Binding-site contacts:
Ligand atom CAJ contacts residue HIS236 of chain 1.C at 3.1 Å.
Ligand atom OAL contacts residue HIS236 of chain 1.C at 2.9 Å (h-bond).
Ligand atom OAD contacts residue ASP149 of chain 1.C at 2.9 Å (salt-bridge).
Ligand atom CAB contacts residue PHE45 of chain 1.C at 3.5 Å (hydrophobic).
Ligand atom OAK contacts residue THR155 of chain 1.C at 3.6 Å.
Ligand atom CAB contacts residue THR155 of chain 1.C at 3.4 Å.
Ligand atom CAE contacts residue PHE45 of chain 1.C at 3.8 Å (hydrophobic).
Ligand atom CAM contacts residue GLN118 of chain 1.C at 3.6 Å.
Ligand atom CAM contacts residue ALA117 of chain 1.C at 3.3 Å (hydrophobic).
Ligand atom CAG contacts residue GLN156 of chain 1.C at 3.0 Å.
Ligand atom CAN contacts residue GLN156 of chain 1.C at 3.1 Å.
Ligand atom CAP contacts residue GLN156 of chain 1.C at 4.0 Å.
Ligand atom CAI contacts residue LEU146 of chain 1.C at 4.0 Å (hydrophobic).
Ligand atom OAK contacts residue LEU146 of chain 1.C at 3.4 Å.
Ligand atom CAP contacts residue LEU146 of chain 1.C at 3.4 Å (hydrophobic).
Ligand atom OAC contacts residue ALA117 of chain 1.C at 3.2 Å.
Ligand atom CAH contacts residue ASP149 of chain 1.C at 3.4 Å.
Ligand atom OAC contacts residue PHE45 of chain 1.C at 2.8 Å (h-bond).
Ligand atom OAK contacts residue TYR180 of chain 1.C at 3.5 Å (h-bond).
Ligand atom OAD contacts residue THR155 of chain 1.C at 3.7 Å.
Ligand atom CAA contacts residue PHE45 of chain 1.C at 3.1 Å (hydrophobic).
Ligand atom CAM contacts residue HIS236 of chain 1.C at 3.9 Å.
Ligand atom CAH contacts residue GLN156 of chain 1.C at 3.6 Å.
Ligand atom CAE contacts residue GLN118 of chain 1.C at 3.9 Å.
Ligand atom CAJ contacts residue ALA117 of chain 1.C at 3.4 Å (hydrophobic).
Ligand atom CAO contacts residue GLN156 of chain 1.C at 4.0 Å.
Ligand atom OAD contacts residue LEU146 of chain 1.C at 3.4 Å.
Ligand atom OAC contacts residue GLN118 of chain 1.C at 3.0 Å (h-bond).
Ligand atom CAE contacts residue ALA143 of chain 1.C at 3.5 Å (hydrophobic).
Ligand atom CAM contacts residue PHE45 of chain 1.C at 3.5 Å (hydrophobic).
Ligand atom CAG contacts residue VAL211 of chain 1.C at 3.9 Å (hydrophobic).
Ligand atom CAB contacts residue TYR180 of chain 1.C at 3.3 Å (hydrophobic).
Ligand atom CAF contacts residue ALA143 of chain 1.C at 3.7 Å (hydrophobic).
Ligand atom OAL contacts residue ALA117 of chain 1.C at 3.4 Å.
Ligand atom CAO contacts residue LEU146 of chain 1.C at 3.6 Å (hydrophobic).
Ligand atom CAF contacts residue GLN156 of chain 1.C at 3.5 Å.
Ligand atom CAA contacts residue GLY44 of chain 1.C at 3.6 Å.
Ligand atom OAC contacts residue GLY44 of chain 1.C at 3.3 Å.
Ligand atom CAO contacts residue ASP149 of chain 1.C at 3.6 Å.
Ligand atom CAI contacts residue GLN156 of chain 1.C at 3.6 Å.

Sequence of chain 1.C:
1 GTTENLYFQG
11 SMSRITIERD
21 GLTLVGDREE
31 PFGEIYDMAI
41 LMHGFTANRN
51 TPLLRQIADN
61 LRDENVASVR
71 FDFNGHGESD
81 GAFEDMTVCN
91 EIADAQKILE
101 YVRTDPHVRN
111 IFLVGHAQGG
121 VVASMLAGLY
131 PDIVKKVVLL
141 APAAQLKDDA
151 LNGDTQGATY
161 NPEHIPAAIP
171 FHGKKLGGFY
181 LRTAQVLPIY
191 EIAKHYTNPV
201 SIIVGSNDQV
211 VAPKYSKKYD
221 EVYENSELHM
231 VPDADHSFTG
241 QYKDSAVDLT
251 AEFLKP

This protein binds this small molecule.
Small molecule (SMILES): CCOC(=O)/C=C/c1ccc(O)c(OC)c1